The small molecule below binds the protein below.
Small molecule (SMILES): Cc1ccc(B(O)O)cc1Br

Sequence of chain 1.A:
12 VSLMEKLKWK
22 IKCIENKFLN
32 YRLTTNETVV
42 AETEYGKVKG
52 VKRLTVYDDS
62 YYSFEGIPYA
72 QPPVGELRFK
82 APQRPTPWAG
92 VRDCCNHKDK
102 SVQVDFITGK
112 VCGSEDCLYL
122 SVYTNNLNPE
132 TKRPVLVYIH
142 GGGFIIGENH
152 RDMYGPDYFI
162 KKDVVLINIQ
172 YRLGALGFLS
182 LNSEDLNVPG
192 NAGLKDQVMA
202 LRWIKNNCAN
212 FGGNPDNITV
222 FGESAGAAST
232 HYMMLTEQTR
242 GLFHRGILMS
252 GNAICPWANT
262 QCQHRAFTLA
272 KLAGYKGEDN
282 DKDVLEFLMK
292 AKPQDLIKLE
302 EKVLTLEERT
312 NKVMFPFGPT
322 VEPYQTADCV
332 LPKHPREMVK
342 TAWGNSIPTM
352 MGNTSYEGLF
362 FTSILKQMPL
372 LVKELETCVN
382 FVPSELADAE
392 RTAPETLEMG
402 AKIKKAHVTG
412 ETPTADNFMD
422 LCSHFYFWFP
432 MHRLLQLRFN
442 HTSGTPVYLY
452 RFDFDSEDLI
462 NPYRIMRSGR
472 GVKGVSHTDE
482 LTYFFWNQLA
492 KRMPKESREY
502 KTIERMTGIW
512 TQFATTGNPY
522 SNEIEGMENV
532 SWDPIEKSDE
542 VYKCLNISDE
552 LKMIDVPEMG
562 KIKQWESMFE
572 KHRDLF

Binding-site contacts:
Ligand atom C10 contacts residue SER225 of chain 1.A at 4.4 Å.
Ligand atom BR contacts residue PHE362 of chain 1.A at 4.3 Å.
Ligand atom BR contacts residue PHE361 of chain 1.A at 4.0 Å.
Ligand atom O07 contacts residue GLY144 of chain 1.A at 2.9 Å (h-bond).
Ligand atom C10 contacts residue TRP258 of chain 1.A at 3.5 Å (hydrophobic).
Ligand atom O07 contacts residue ALA226 of chain 1.A at 2.9 Å (h-bond).
Ligand atom O07 contacts residue SER225 of chain 1.A at 2.5 Å (h-bond).
Ligand atom O08 contacts residue GLY143 of chain 1.A at 4.1 Å.
Ligand atom BR contacts residue MET315 of chain 1.A at 3.2 Å.
Ligand atom C04 contacts residue HIS478 of chain 1.A at 3.4 Å.
Ligand atom C02 contacts residue PHE361 of chain 1.A at 4.4 Å (hydrophobic).
Ligand atom C11 contacts residue PHE362 of chain 1.A at 4.4 Å (hydrophobic).
Ligand atom C09 contacts residue PHE428 of chain 1.A at 3.8 Å (hydrophobic).
Ligand atom C12 contacts residue TRP258 of chain 1.A at 4.1 Å (hydrophobic).
Ligand atom C11 contacts residue MET315 of chain 1.A at 3.9 Å (hydrophobic).
Ligand atom B05 contacts residue SER225 of chain 1.A at 1.4 Å.
Ligand atom C03 contacts residue HIS478 of chain 1.A at 4.2 Å.
Ligand atom C03 contacts residue SER225 of chain 1.A at 3.8 Å.
Ligand atom O08 contacts residue THR479 of chain 1.A at 4.3 Å.
Ligand atom C03 contacts residue PHE361 of chain 1.A at 4.2 Å (hydrophobic).
Ligand atom B05 contacts residue GLY144 of chain 1.A at 4.3 Å.
Ligand atom C12 contacts residue TYR427 of chain 1.A at 3.5 Å (hydrophobic).
Ligand atom B05 contacts residue ALA226 of chain 1.A at 3.9 Å.
Ligand atom C12 contacts residue MET315 of chain 1.A at 3.2 Å (hydrophobic).
Ligand atom B05 contacts residue GLY143 of chain 1.A at 4.3 Å.
Ligand atom O08 contacts residue SER225 of chain 1.A at 2.5 Å (h-bond).
Ligand atom C10 contacts residue PHE428 of chain 1.A at 3.6 Å (hydrophobic).
Ligand atom O07 contacts residue GLY142 of chain 1.A at 4.2 Å.
Ligand atom B05 contacts residue HIS478 of chain 1.A at 3.1 Å.
Ligand atom O07 contacts residue GLY143 of chain 1.A at 3.1 Å (h-bond).
Ligand atom C09 contacts residue TRP258 of chain 1.A at 3.8 Å (hydrophobic).
Ligand atom C04 contacts residue SER225 of chain 1.A at 2.6 Å.
Ligand atom C09 contacts residue SER225 of chain 1.A at 3.0 Å.
Ligand atom O08 contacts residue HIS478 of chain 1.A at 3.4 Å (h-bond).
Ligand atom C12 contacts residue PHE362 of chain 1.A at 3.6 Å (hydrophobic).
Ligand atom BR contacts residue PHE316 of chain 1.A at 4.2 Å.
Ligand atom O08 contacts residue PHE361 of chain 1.A at 4.3 Å.
Ligand atom C11 contacts residue TRP258 of chain 1.A at 4.3 Å (hydrophobic).
Ligand atom C02 contacts residue MET315 of chain 1.A at 3.9 Å (hydrophobic).
Ligand atom C09 contacts residue HIS478 of chain 1.A at 3.5 Å.